This protein binds this small molecule.
Small molecule (SMILES): CCc1c(-c2csc(CCCN)n2)[nH]c(C)c1C(C)=O

Sequence of chain 1.A:
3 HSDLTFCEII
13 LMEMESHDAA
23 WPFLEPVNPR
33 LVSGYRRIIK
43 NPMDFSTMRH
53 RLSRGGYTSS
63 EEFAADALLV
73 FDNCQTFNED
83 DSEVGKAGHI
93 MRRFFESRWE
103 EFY

Binding-site contacts:
Ligand atom C13 contacts residue EDO1 of chain 1.C at 3.6 Å.
Ligand atom C02 contacts residue EDO1 of chain 1.C at 4.1 Å.
Ligand atom C07 contacts residue PHE25 of chain 1.A at 4.0 Å (hydrophobic).
Ligand atom C12 contacts residue EDO1 of chain 1.C at 3.5 Å.
Ligand atom C08 contacts residue VAL86 of chain 1.A at 4.0 Å (hydrophobic).
Ligand atom C11 contacts residue VAL34 of chain 1.A at 3.9 Å (hydrophobic).
Ligand atom C03 contacts residue VAL86 of chain 1.A at 4.0 Å (hydrophobic).
Ligand atom C07 contacts residue VAL86 of chain 1.A at 4.1 Å (hydrophobic).
Ligand atom C03 contacts residue EDO1 of chain 1.C at 4.1 Å.
Ligand atom C11 contacts residue PHE79 of chain 1.A at 3.6 Å (hydrophobic).
Ligand atom C06 contacts residue VAL86 of chain 1.A at 3.9 Å (hydrophobic).
Ligand atom C15 contacts residue EDO1 of chain 1.C at 3.7 Å.
Ligand atom N19 contacts residue GLU27 of chain 1.A at 3.3 Å (salt-bridge).
Ligand atom C17 contacts residue EDO1 of chain 1.C at 3.8 Å.
Ligand atom S14 contacts residue TRP23 of chain 1.A at 3.8 Å.
Ligand atom O10 contacts residue ASN80 of chain 1.A at 2.9 Å (h-bond).
Ligand atom C04 contacts residue PRO24 of chain 1.A at 4.0 Å (hydrophobic).
Ligand atom S14 contacts residue EDO1 of chain 1.C at 3.8 Å.
Ligand atom C01 contacts residue ASN80 of chain 1.A at 4.2 Å.
Ligand atom N19 contacts residue TRP23 of chain 1.A at 4.0 Å.
Ligand atom C09 contacts residue TYR37 of chain 1.A at 4.2 Å (hydrophobic).
Ligand atom C11 contacts residue ASN80 of chain 1.A at 3.5 Å.
Ligand atom C07 contacts residue VAL29 of chain 1.A at 3.6 Å (hydrophobic).
Ligand atom N05 contacts residue PRO24 of chain 1.A at 2.9 Å (h-bond).
Ligand atom C06 contacts residue VAL29 of chain 1.A at 3.7 Å (hydrophobic).
Ligand atom C04 contacts residue EDO1 of chain 1.C at 3.8 Å.
Ligand atom N20 contacts residue EDO1 of chain 1.C at 3.9 Å.
Ligand atom C18 contacts residue GLU27 of chain 1.A at 3.5 Å.
Ligand atom C04 contacts residue VAL86 of chain 1.A at 4.0 Å (hydrophobic).
Ligand atom C09 contacts residue ASN80 of chain 1.A at 3.5 Å.
Ligand atom C07 contacts residue PRO24 of chain 1.A at 3.4 Å (hydrophobic).
Ligand atom N20 contacts residue PRO24 of chain 1.A at 3.8 Å.
Ligand atom C06 contacts residue PRO24 of chain 1.A at 3.5 Å (hydrophobic).
Ligand atom C02 contacts residue VAL34 of chain 1.A at 3.9 Å (hydrophobic).
Ligand atom C15 contacts residue TRP23 of chain 1.A at 4.1 Å (hydrophobic).
Ligand atom C01 contacts residue VAL86 of chain 1.A at 3.6 Å (hydrophobic).
Ligand atom C13 contacts residue TRP23 of chain 1.A at 3.9 Å (hydrophobic).
Ligand atom C08 contacts residue VAL29 of chain 1.A at 4.0 Å (hydrophobic).
Ligand atom O10 contacts residue TYR37 of chain 1.A at 3.7 Å.
Ligand atom C16 contacts residue TRP23 of chain 1.A at 3.8 Å (hydrophobic).